This protein binds this small molecule.
Small molecule (SMILES): CC(=O)N[C@H]1[C@H](O[C@H]2[C@H](O)[C@@H](NC(C)=O)CO[C@@H]2CO[C@@H]2O[C@@H](C)[C@@H](O)[C@@H](O)[C@@H]2O)O[C@H](CO)[C@@H](O)[C@@H]1O

Binding-site contacts:
Ligand atom C8 contacts residue HIS104 of chain 47.B at 4.5 Å.
Ligand atom C8 contacts residue ASN154 of chain 47.A at 3.7 Å.
Ligand atom C5 contacts residue HIS104 of chain 47.B at 3.2 Å.
Ligand atom C6 contacts residue HIS104 of chain 47.B at 3.5 Å.
Ligand atom C1 contacts residue HIS104 of chain 47.B at 3.7 Å.
Ligand atom C1 contacts residue ASN154 of chain 47.A at 1.4 Å.
Ligand atom C5 contacts residue ASN154 of chain 47.A at 3.6 Å.
Ligand atom O5 contacts residue ASN154 of chain 47.A at 2.3 Å (h-bond).
Ligand atom O7 contacts residue ASN154 of chain 47.A at 3.4 Å (h-bond).
Ligand atom C4 contacts residue HIS104 of chain 47.B at 4.5 Å.
Ligand atom C7 contacts residue ASN154 of chain 47.A at 3.4 Å.
Ligand atom O5 contacts residue HIS104 of chain 47.B at 3.1 Å.
Ligand atom N2 contacts residue ASN154 of chain 47.A at 2.9 Å (h-bond).
Ligand atom C6 contacts residue VAL250 of chain 47.B at 4.3 Å (hydrophobic).
Ligand atom C2 contacts residue ASN154 of chain 47.A at 2.4 Å.
Ligand atom C4 contacts residue ASN154 of chain 47.A at 4.2 Å.
Ligand atom C3 contacts residue ASN154 of chain 47.A at 3.8 Å.

Sequence of chain 47.A:
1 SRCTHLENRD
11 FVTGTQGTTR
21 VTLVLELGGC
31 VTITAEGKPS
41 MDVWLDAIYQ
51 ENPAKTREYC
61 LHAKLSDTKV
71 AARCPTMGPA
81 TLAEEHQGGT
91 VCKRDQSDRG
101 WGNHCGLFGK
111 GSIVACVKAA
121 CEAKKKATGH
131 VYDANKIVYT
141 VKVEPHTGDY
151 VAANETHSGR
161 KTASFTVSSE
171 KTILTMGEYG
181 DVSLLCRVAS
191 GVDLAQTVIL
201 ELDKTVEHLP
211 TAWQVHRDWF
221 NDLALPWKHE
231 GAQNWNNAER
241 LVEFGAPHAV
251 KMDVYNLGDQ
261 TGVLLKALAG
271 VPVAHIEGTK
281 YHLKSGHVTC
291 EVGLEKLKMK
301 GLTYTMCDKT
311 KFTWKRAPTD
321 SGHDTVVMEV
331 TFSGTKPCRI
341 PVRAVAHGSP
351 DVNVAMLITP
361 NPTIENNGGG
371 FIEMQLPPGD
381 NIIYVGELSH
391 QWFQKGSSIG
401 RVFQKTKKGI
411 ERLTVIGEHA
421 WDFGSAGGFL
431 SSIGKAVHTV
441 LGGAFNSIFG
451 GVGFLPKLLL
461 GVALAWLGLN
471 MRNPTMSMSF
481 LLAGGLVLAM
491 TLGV

Sequence of chain 47.B:
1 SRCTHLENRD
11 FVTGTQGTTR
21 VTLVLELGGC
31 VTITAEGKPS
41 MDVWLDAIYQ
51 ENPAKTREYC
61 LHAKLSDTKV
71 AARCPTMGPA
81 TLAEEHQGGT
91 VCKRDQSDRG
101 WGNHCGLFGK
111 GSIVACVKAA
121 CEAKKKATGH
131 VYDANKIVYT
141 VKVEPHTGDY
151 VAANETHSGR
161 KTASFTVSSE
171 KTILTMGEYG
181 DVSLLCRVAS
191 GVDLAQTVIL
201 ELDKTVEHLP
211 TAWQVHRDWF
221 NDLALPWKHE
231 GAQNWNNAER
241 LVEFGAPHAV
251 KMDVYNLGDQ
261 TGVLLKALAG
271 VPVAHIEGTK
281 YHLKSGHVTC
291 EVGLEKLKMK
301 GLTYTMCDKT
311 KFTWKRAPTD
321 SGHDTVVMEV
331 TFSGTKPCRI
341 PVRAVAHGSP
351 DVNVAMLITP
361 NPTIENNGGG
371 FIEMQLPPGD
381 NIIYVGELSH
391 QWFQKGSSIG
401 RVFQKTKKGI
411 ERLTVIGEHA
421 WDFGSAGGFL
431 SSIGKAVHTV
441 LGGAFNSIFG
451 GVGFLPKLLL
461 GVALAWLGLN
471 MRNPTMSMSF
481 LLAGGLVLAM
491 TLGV